Sequence of chain 3.A:
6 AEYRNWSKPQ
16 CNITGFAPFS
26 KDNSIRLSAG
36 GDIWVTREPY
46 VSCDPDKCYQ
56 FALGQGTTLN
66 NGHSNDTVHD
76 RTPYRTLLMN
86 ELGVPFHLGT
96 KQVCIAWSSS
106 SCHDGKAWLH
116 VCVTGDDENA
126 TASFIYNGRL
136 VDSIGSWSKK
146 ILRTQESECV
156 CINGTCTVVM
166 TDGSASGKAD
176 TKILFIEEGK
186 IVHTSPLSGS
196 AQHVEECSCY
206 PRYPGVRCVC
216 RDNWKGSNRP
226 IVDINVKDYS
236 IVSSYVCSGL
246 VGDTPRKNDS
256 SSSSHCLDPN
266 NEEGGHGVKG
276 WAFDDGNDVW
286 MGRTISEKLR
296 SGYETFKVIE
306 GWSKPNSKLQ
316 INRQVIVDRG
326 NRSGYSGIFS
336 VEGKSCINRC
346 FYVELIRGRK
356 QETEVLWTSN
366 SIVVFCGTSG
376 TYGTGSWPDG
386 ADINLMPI

Binding-site contacts:
Ligand atom C8 contacts residue LEU361 of chain 3.A at 4.1 Å (hydrophobic).
Ligand atom C2 contacts residue ASN70 of chain 3.A at 2.5 Å.
Ligand atom C1 contacts residue ASN70 of chain 3.A at 1.5 Å.
Ligand atom O5 contacts residue ASN70 of chain 3.A at 2.3 Å (h-bond).
Ligand atom C5 contacts residue ASP71 of chain 3.A at 4.5 Å.
Ligand atom C4 contacts residue ASN70 of chain 3.A at 4.2 Å.
Ligand atom C1 contacts residue ASP71 of chain 3.A at 4.4 Å.
Ligand atom O7 contacts residue ASN70 of chain 3.A at 3.9 Å.
Ligand atom N2 contacts residue ASN70 of chain 3.A at 3.0 Å (h-bond).
Ligand atom C5 contacts residue ASN70 of chain 3.A at 3.6 Å.
Ligand atom C6 contacts residue ASP71 of chain 3.A at 3.6 Å.
Ligand atom C3 contacts residue ASN70 of chain 3.A at 3.8 Å.
Ligand atom C7 contacts residue LEU361 of chain 3.A at 4.4 Å (hydrophobic).
Ligand atom C7 contacts residue ASN70 of chain 3.A at 3.6 Å.
Ligand atom O5 contacts residue ASP71 of chain 3.A at 3.9 Å.

This small molecule binds to this protein.
Small molecule (SMILES): CC(=O)N[C@H]1[C@H](O[C@H]2[C@H](O)[C@@H](NC(C)=O)CO[C@@H]2CO)O[C@H](CO)[C@@H](O)[C@@H]1O